Sequence of chain 1.L:
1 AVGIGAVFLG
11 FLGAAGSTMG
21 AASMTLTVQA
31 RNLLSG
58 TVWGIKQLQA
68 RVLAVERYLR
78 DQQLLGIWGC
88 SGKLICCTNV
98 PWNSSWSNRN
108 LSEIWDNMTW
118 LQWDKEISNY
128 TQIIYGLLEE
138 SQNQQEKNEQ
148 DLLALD

This small molecule binds to this protein.
Small molecule (SMILES): CC(=O)N[C@H]1[C@H](O[C@H]2[C@H](O)[C@@H](NC(C)=O)CO[C@@H]2CO)O[C@H](CO)[C@@H](O[C@@H]2O[C@H](CO)[C@@H](O)[C@H](O)[C@@H]2O)[C@@H]1O

Sequence of chain 1.I:
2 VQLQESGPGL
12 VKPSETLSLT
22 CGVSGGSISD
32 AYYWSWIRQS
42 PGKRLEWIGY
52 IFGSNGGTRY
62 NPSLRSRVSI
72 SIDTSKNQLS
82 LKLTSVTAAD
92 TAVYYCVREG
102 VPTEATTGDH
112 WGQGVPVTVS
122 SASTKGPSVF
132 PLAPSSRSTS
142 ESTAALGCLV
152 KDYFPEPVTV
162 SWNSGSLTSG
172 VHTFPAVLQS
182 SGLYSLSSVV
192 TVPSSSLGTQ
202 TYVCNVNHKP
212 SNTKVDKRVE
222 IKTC

Binding-site contacts:
Ligand atom C7 contacts residue GLU57 of chain 1.K at 4.4 Å.
Ligand atom C5 contacts residue ASN56 of chain 1.I at 3.4 Å.
Ligand atom N2 contacts residue THR59 of chain 1.I at 4.5 Å.
Ligand atom C7 contacts residue THR59 of chain 1.I at 3.5 Å.
Ligand atom O6 contacts residue ASN56 of chain 1.I at 3.9 Å.
Ligand atom C7 contacts residue ASN58 of chain 1.K at 3.6 Å.
Ligand atom O5 contacts residue ASN58 of chain 1.K at 2.3 Å (h-bond).
Ligand atom C3 contacts residue THR59 of chain 1.I at 4.3 Å.
Ligand atom C8 contacts residue SER17 of chain 1.L at 3.4 Å.
Ligand atom O6 contacts residue ASP113 of chain 1.L at 3.8 Å.
Ligand atom O5 contacts residue ASN56 of chain 1.I at 3.8 Å.
Ligand atom O7 contacts residue TYR61 of chain 1.I at 4.2 Å.
Ligand atom C1 contacts residue ASN56 of chain 1.I at 4.4 Å.
Ligand atom C6 contacts residue ASN56 of chain 1.I at 3.5 Å.
Ligand atom C8 contacts residue THR59 of chain 1.I at 4.0 Å.
Ligand atom O5 contacts residue GLY58 of chain 1.I at 4.4 Å.
Ligand atom C8 contacts residue GLU57 of chain 1.K at 3.8 Å.
Ligand atom C2 contacts residue ASN58 of chain 1.K at 2.5 Å.
Ligand atom C7 contacts residue SER17 of chain 1.L at 4.4 Å.
Ligand atom O4 contacts residue THR59 of chain 1.I at 4.0 Å.
Ligand atom N2 contacts residue SER17 of chain 1.L at 4.3 Å.
Ligand atom O3 contacts residue GLY58 of chain 1.I at 4.2 Å.
Ligand atom C1 contacts residue ASN58 of chain 1.K at 1.4 Å.
Ligand atom C3 contacts residue ASN58 of chain 1.K at 3.8 Å.
Ligand atom O7 contacts residue ASN58 of chain 1.K at 3.9 Å.
Ligand atom O3 contacts residue THR59 of chain 1.I at 4.0 Å.
Ligand atom N2 contacts residue ASN58 of chain 1.K at 3.0 Å (h-bond).
Ligand atom C8 contacts residue ARG60 of chain 1.I at 3.6 Å.
Ligand atom C4 contacts residue ASN58 of chain 1.K at 4.2 Å.
Ligand atom C5 contacts residue ASN58 of chain 1.K at 3.6 Å.
Ligand atom O7 contacts residue THR59 of chain 1.I at 2.8 Å (h-bond).

Sequence of chain 1.K:
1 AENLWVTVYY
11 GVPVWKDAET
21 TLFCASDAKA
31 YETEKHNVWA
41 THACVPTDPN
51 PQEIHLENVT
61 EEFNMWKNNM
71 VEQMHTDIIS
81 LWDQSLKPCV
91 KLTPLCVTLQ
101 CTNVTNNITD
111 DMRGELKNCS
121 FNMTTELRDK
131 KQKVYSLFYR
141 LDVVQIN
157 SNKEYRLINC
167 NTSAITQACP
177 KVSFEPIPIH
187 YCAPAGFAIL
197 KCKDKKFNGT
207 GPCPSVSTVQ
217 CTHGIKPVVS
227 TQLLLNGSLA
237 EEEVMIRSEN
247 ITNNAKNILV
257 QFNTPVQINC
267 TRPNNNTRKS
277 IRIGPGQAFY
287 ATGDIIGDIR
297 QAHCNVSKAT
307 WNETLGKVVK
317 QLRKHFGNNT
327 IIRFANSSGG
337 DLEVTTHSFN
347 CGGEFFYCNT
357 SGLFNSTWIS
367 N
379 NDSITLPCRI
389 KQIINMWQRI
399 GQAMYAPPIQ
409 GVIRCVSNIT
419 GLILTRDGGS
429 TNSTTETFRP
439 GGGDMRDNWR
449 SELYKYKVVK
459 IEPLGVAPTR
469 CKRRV